Binding-site contacts:
Ligand atom C5 contacts residue ASN243 of chain 1.A at 3.5 Å.
Ligand atom C8 contacts residue ASN243 of chain 1.A at 3.6 Å.
Ligand atom C3 contacts residue ASN243 of chain 1.A at 3.7 Å.
Ligand atom O5 contacts residue TRP149 of chain 1.A at 4.1 Å.
Ligand atom O7 contacts residue ASN243 of chain 1.A at 2.8 Å (h-bond).
Ligand atom C4 contacts residue ASN243 of chain 1.A at 4.0 Å.
Ligand atom N2 contacts residue ASN243 of chain 1.A at 3.0 Å (h-bond).
Ligand atom C3 contacts residue TRP149 of chain 1.A at 4.4 Å (hydrophobic).
Ligand atom C1 contacts residue ASN243 of chain 1.A at 1.4 Å.
Ligand atom C1 contacts residue TRP149 of chain 1.A at 3.8 Å (hydrophobic).
Ligand atom C2 contacts residue ASN243 of chain 1.A at 2.4 Å.
Ligand atom O6 contacts residue ASN243 of chain 1.A at 4.5 Å.
Ligand atom C7 contacts residue ASN243 of chain 1.A at 2.8 Å.
Ligand atom C5 contacts residue TRP149 of chain 1.A at 4.0 Å (hydrophobic).
Ligand atom O5 contacts residue ASN243 of chain 1.A at 2.2 Å (h-bond).

This small molecule binds to this protein.
Small molecule (SMILES): CC(=O)N[C@@H]1[C@@H](O)[C@H](O)[C@@H](CO)O[C@H]1O

Sequence of chain 1.A:
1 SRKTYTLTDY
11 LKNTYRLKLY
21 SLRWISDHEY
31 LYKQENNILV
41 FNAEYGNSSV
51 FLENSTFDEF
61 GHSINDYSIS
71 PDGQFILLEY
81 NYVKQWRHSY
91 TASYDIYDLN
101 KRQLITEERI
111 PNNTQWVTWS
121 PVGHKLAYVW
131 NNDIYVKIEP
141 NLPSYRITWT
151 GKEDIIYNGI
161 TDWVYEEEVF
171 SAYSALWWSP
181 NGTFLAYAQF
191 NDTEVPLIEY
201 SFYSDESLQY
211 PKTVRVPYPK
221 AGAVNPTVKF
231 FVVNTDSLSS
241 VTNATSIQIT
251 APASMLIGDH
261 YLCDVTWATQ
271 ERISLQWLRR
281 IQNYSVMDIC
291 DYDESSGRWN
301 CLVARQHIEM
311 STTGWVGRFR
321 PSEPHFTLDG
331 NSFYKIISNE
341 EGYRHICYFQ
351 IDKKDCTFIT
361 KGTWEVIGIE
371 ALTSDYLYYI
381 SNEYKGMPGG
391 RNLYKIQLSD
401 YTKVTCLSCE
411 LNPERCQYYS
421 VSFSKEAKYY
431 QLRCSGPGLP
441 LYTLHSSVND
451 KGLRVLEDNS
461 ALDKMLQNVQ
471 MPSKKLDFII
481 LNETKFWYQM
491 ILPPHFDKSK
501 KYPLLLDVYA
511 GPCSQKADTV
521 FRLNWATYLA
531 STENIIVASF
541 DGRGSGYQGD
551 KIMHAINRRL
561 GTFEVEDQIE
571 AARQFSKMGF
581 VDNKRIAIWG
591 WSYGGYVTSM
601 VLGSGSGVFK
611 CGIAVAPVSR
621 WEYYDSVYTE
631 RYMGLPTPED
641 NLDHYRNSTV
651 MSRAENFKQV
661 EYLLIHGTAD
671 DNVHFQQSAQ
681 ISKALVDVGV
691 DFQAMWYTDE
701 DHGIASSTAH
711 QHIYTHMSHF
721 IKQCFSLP